Binding-site contacts:
Ligand atom C4 contacts residue THR163 of chain 3.A at 3.9 Å.
Ligand atom N3 contacts residue THR163 of chain 3.A at 2.8 Å (h-bond).
Ligand atom O2 contacts residue PHE84 of chain 3.A at 3.0 Å.
Ligand atom O3V contacts residue HIS42 of chain 3.A at 4.2 Å.
Ligand atom C5' contacts residue SER10 of chain 3.A at 3.9 Å.
Ligand atom O4 contacts residue TYR50 of chain 4.A at 3.4 Å (h-bond).
Ligand atom O1V contacts residue HIS119 of chain 3.A at 3.3 Å (h-bond).
Ligand atom C5' contacts residue THR163 of chain 3.A at 3.9 Å.
Ligand atom O2V contacts residue HIS42 of chain 3.A at 2.6 Å (h-bond).
Ligand atom O3' contacts residue TYR124 of chain 3.A at 4.3 Å.
Ligand atom C4 contacts residue TYR50 of chain 4.A at 4.3 Å (hydrophobic).
Ligand atom V contacts residue HIS119 of chain 3.A at 4.1 Å.
Ligand atom O2V contacts residue TYR124 of chain 3.A at 3.9 Å.
Ligand atom O4 contacts residue THR163 of chain 3.A at 4.1 Å.
Ligand atom O5' contacts residue THR161 of chain 3.A at 3.5 Å.
Ligand atom V contacts residue TYR124 of chain 3.A at 4.0 Å.
Ligand atom O5' contacts residue SER10 of chain 3.A at 2.6 Å (h-bond).
Ligand atom O2 contacts residue THR163 of chain 3.A at 3.1 Å (h-bond).
Ligand atom O3' contacts residue THR44 of chain 3.A at 3.2 Å (h-bond).
Ligand atom O1V contacts residue THR44 of chain 3.A at 3.5 Å (h-bond).
Ligand atom C2 contacts residue THR163 of chain 3.A at 3.3 Å.
Ligand atom C4' contacts residue THR44 of chain 3.A at 4.1 Å.
Ligand atom O3' contacts residue HIS42 of chain 3.A at 3.7 Å.
Ligand atom O3V contacts residue PHE84 of chain 3.A at 4.3 Å.
Ligand atom C5' contacts residue THR161 of chain 3.A at 4.0 Å.
Ligand atom O2 contacts residue TRP171 of chain 3.A at 4.0 Å.
Ligand atom C2 contacts residue PHE84 of chain 3.A at 3.9 Å (hydrophobic).
Ligand atom N3 contacts residue TYR50 of chain 4.A at 4.2 Å.
Ligand atom C3' contacts residue TRP171 of chain 3.A at 3.6 Å (hydrophobic).
Ligand atom O3V contacts residue SER121 of chain 3.A at 3.0 Å (h-bond).
Ligand atom N3 contacts residue PHE84 of chain 3.A at 4.0 Å.
Ligand atom C2' contacts residue PHE84 of chain 3.A at 4.3 Å (hydrophobic).
Ligand atom O3V contacts residue HIS119 of chain 3.A at 3.9 Å.
Ligand atom O2V contacts residue THR44 of chain 3.A at 3.1 Å (h-bond).
Ligand atom O5' contacts residue THR44 of chain 3.A at 4.2 Å.
Ligand atom O3V contacts residue TYR124 of chain 3.A at 3.1 Å (h-bond).
Ligand atom V contacts residue HIS42 of chain 3.A at 4.0 Å.
Ligand atom O5' contacts residue TRP12 of chain 3.A at 3.2 Å (h-bond).
Ligand atom V contacts residue THR44 of chain 3.A at 3.7 Å.
Ligand atom O3' contacts residue TRP171 of chain 3.A at 4.2 Å.

Sequence of chain 4.A:
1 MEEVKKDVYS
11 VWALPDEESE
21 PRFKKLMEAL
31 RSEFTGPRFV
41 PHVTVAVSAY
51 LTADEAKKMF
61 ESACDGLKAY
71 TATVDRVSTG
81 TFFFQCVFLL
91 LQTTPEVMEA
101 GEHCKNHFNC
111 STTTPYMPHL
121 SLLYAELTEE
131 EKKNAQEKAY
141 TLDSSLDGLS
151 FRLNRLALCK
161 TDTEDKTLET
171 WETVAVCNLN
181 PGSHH

Sequence of chain 3.A:
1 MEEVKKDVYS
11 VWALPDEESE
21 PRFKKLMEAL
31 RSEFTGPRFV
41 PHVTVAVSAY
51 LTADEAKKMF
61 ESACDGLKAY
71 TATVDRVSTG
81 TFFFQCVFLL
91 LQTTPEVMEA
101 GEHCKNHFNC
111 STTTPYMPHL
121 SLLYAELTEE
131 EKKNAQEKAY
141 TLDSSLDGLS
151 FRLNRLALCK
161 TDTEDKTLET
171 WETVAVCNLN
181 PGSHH

A protein and the small-molecule ligand that binds it are described below.
Small molecule (SMILES): O=c1ccn([C@@H]2O[C@H](CO)[C@H]3O[V](=O)(O)(O)O[C@H]32)c(=O)[nH]1